Binding-site contacts:
Ligand atom C7 contacts residue TRP92 of chain 1.B at 3.9 Å (hydrophobic).
Ligand atom N1 contacts residue VAL242 of chain 1.B at 3.2 Å (h-bond).
Ligand atom C17 contacts residue HIS233 of chain 1.B at 3.7 Å.
Ligand atom C27 contacts residue PRO244 of chain 1.B at 3.8 Å (hydrophobic).
Ligand atom C8 contacts residue LEU93 of chain 1.B at 3.9 Å (hydrophobic).
Ligand atom C18 contacts residue LEU234 of chain 1.B at 3.7 Å (hydrophobic).
Ligand atom C11 contacts residue THR56 of chain 1.B at 3.7 Å.
Ligand atom C3 contacts residue ASP60 of chain 1.B at 3.0 Å.
Ligand atom O contacts residue THR56 of chain 1.B at 3.8 Å.
Ligand atom C22 contacts residue LEU58 of chain 1.B at 3.9 Å (hydrophobic).
Ligand atom C27 contacts residue ASP60 of chain 1.B at 3.9 Å.
Ligand atom O contacts residue VAL242 of chain 1.B at 4.0 Å.
Ligand atom C23 contacts residue GLU62 of chain 1.B at 3.4 Å.
Ligand atom C6 contacts residue LEU234 of chain 1.B at 3.9 Å (hydrophobic).
Ligand atom C11 contacts residue LEU234 of chain 1.B at 3.8 Å (hydrophobic).
Ligand atom C22 contacts residue GLU62 of chain 1.B at 4.0 Å.
Ligand atom C7 contacts residue ALA59 of chain 1.B at 3.4 Å (hydrophobic).
Ligand atom C8 contacts residue ALA59 of chain 1.B at 3.7 Å (hydrophobic).
Ligand atom C2 contacts residue TRP92 of chain 1.B at 3.4 Å (hydrophobic).
Ligand atom C4 contacts residue ASP60 of chain 1.B at 3.5 Å.
Ligand atom C26 contacts residue ASP60 of chain 1.B at 3.3 Å.
Ligand atom CL contacts residue LEU137 of chain 1.B at 3.8 Å.
Ligand atom C2 contacts residue ALA59 of chain 1.B at 3.8 Å (hydrophobic).
Ligand atom C17 contacts residue ILE133 of chain 1.B at 3.6 Å (hydrophobic).
Ligand atom C22 contacts residue PHE113 of chain 1.B at 3.9 Å (hydrophobic).
Ligand atom C4 contacts residue VAL242 of chain 1.B at 3.1 Å (hydrophobic).
Ligand atom C22 contacts residue LEU55 of chain 1.B at 4.0 Å (hydrophobic).
Ligand atom C5 contacts residue VAL242 of chain 1.B at 3.1 Å (hydrophobic).
Ligand atom C11 contacts residue MET52 of chain 1.B at 3.6 Å (hydrophobic).
Ligand atom C5 contacts residue LEU234 of chain 1.B at 3.9 Å (hydrophobic).
Ligand atom C10 contacts residue LEU55 of chain 1.B at 3.8 Å (hydrophobic).
Ligand atom N1 contacts residue ASP60 of chain 1.B at 3.5 Å (salt-bridge).
Ligand atom C27 contacts residue ASN241 of chain 1.B at 3.8 Å.
Ligand atom C24 contacts residue LEU96 of chain 1.B at 3.6 Å (hydrophobic).
Ligand atom C26 contacts residue ASN241 of chain 1.B at 3.4 Å.
Ligand atom C16 contacts residue ILE133 of chain 1.B at 3.7 Å (hydrophobic).
Ligand atom C18 contacts residue GLY230 of chain 1.B at 3.5 Å.
Ligand atom C26 contacts residue VAL242 of chain 1.B at 3.3 Å (hydrophobic).
Ligand atom CL contacts residue PHE113 of chain 1.B at 3.9 Å.
Ligand atom C21 contacts residue LEU55 of chain 1.B at 3.6 Å (hydrophobic).

A small-molecule ligand and the protein it binds are described below.
Small molecule (SMILES): CCN(CC)CCOc1ccc(/C(=C(/Cl)c2ccccc2)c2ccccc2)cc1

Sequence of chain 1.B:
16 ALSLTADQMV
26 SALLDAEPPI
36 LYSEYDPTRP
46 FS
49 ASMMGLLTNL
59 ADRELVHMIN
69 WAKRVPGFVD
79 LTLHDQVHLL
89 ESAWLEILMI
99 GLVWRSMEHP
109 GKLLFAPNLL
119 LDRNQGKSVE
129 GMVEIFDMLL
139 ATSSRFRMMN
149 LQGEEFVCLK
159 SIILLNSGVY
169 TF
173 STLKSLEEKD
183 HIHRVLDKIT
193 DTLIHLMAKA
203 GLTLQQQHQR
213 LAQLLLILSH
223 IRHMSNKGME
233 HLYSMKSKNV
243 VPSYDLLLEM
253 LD